A protein and the small-molecule ligand that binds it are described below.
Small molecule (SMILES): CC(=O)N[C@@H]1[C@@H](O)[C@H](O)[C@@H](CO)O[C@H]1O

Sequence of chain 1.B:
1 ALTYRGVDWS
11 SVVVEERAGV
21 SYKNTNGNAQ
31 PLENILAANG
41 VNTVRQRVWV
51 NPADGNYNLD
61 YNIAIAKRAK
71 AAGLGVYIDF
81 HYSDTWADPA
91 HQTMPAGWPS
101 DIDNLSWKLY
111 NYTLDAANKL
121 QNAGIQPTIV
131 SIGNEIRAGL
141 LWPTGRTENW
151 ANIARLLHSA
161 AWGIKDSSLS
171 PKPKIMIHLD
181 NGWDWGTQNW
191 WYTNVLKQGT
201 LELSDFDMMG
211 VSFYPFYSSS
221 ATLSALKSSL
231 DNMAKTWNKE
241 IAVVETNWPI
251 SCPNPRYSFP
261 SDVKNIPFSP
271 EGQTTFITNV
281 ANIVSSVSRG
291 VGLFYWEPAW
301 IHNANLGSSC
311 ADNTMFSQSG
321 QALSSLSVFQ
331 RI

Binding-site contacts:
Ligand atom C7 contacts residue ASN111 of chain 1.B at 3.4 Å.
Ligand atom C8 contacts residue LYS108 of chain 1.B at 3.9 Å.
Ligand atom C2 contacts residue ASN111 of chain 1.B at 2.4 Å.
Ligand atom C5 contacts residue ASN111 of chain 1.B at 3.7 Å.
Ligand atom O5 contacts residue TRP107 of chain 1.B at 4.5 Å.
Ligand atom O5 contacts residue ASN111 of chain 1.B at 2.4 Å (h-bond).
Ligand atom C8 contacts residue TRP107 of chain 1.B at 4.0 Å (hydrophobic).
Ligand atom O7 contacts residue LYS108 of chain 1.B at 4.0 Å.
Ligand atom C8 contacts residue ASN104 of chain 1.B at 3.4 Å.
Ligand atom N2 contacts residue ASN111 of chain 1.B at 2.9 Å (h-bond).
Ligand atom O3 contacts residue TRP107 of chain 1.B at 4.1 Å.
Ligand atom C1 contacts residue TRP107 of chain 1.B at 3.8 Å (hydrophobic).
Ligand atom O7 contacts residue ASN111 of chain 1.B at 3.4 Å (h-bond).
Ligand atom O4 contacts residue TRP107 of chain 1.B at 4.0 Å.
Ligand atom C3 contacts residue ASN111 of chain 1.B at 3.8 Å.
Ligand atom C2 contacts residue TRP107 of chain 1.B at 4.1 Å (hydrophobic).
Ligand atom N2 contacts residue TRP107 of chain 1.B at 3.4 Å.
Ligand atom C7 contacts residue LYS108 of chain 1.B at 4.2 Å.
Ligand atom C1 contacts residue ASN111 of chain 1.B at 1.4 Å.
Ligand atom C3 contacts residue TRP107 of chain 1.B at 3.7 Å (hydrophobic).
Ligand atom C4 contacts residue ASN111 of chain 1.B at 4.2 Å.
Ligand atom C7 contacts residue TRP107 of chain 1.B at 4.4 Å (hydrophobic).
Ligand atom C4 contacts residue TRP107 of chain 1.B at 4.2 Å (hydrophobic).
Ligand atom C5 contacts residue TRP107 of chain 1.B at 4.1 Å (hydrophobic).